A small-molecule ligand and the protein it binds are described below.
Small molecule (SMILES): CC(=O)N[C@@H]1[C@@H](O)[C@H](O)[C@@H](CO)O[C@H]1O

Binding-site contacts:
Ligand atom O5 contacts residue ASN384 of chain 1.Z at 2.2 Å (h-bond).
Ligand atom O5 contacts residue ALA387 of chain 1.Z at 3.9 Å.
Ligand atom O5 contacts residue CYS386 of chain 1.Z at 4.0 Å.
Ligand atom C8 contacts residue TYR377 of chain 1.B at 3.0 Å (hydrophobic).
Ligand atom C6 contacts residue CYS386 of chain 1.Z at 4.1 Å (hydrophobic).
Ligand atom C7 contacts residue ASN384 of chain 1.Z at 3.2 Å.
Ligand atom O7 contacts residue ASN384 of chain 1.Z at 3.1 Å (h-bond).
Ligand atom C2 contacts residue ASN384 of chain 1.Z at 2.3 Å.
Ligand atom C6 contacts residue PRO388 of chain 1.Z at 3.7 Å (hydrophobic).
Ligand atom C5 contacts residue CYS386 of chain 1.Z at 4.5 Å (hydrophobic).
Ligand atom C3 contacts residue ASN384 of chain 1.Z at 3.7 Å.
Ligand atom C1 contacts residue ASN384 of chain 1.Z at 1.4 Å.
Ligand atom O7 contacts residue TYR377 of chain 1.B at 4.5 Å.
Ligand atom C7 contacts residue TYR377 of chain 1.B at 4.2 Å (hydrophobic).
Ligand atom C5 contacts residue ASN384 of chain 1.Z at 3.5 Å.
Ligand atom O6 contacts residue ALA387 of chain 1.Z at 3.7 Å.
Ligand atom C8 contacts residue ASN384 of chain 1.Z at 4.2 Å.
Ligand atom C4 contacts residue ASN384 of chain 1.Z at 4.0 Å.
Ligand atom N2 contacts residue ASN384 of chain 1.Z at 2.9 Å (h-bond).
Ligand atom O6 contacts residue PRO388 of chain 1.Z at 2.9 Å.
Ligand atom C6 contacts residue ALA387 of chain 1.Z at 4.2 Å (hydrophobic).

Sequence of chain 1.B:
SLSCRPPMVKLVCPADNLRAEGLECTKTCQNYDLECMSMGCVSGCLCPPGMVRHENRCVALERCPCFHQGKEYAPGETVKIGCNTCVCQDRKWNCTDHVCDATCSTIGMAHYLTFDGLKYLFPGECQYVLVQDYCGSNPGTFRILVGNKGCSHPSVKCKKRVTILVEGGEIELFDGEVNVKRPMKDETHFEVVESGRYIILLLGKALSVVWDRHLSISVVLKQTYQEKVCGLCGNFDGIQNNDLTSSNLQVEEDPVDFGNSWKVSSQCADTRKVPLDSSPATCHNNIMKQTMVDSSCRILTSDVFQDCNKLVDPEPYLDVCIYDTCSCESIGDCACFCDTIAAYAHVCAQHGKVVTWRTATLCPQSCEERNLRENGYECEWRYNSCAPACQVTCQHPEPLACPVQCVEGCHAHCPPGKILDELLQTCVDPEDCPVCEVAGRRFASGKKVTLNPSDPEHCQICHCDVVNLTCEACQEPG

Sequence of chain 1.Z:
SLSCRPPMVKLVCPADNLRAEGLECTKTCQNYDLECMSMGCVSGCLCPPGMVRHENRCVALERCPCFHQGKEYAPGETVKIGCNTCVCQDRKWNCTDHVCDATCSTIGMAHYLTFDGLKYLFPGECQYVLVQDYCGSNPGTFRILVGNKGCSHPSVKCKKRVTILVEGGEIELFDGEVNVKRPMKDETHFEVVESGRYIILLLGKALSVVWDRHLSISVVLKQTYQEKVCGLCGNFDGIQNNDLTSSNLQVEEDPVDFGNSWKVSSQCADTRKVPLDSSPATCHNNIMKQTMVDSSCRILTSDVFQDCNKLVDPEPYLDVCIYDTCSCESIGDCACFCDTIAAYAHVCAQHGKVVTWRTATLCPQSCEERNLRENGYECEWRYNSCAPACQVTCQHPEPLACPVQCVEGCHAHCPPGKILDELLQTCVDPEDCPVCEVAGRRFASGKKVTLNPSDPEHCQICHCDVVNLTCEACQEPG